This protein binds this small molecule.
Small molecule (SMILES): C=CCCCCO[C@@H]1O[C@H](CO)[C@H](O)[C@H](N)[C@H]1O[C@@H]1O[C@@H](C)[C@@H](O)[C@@H](O)[C@@H]1O

Sequence of chain 2.A:
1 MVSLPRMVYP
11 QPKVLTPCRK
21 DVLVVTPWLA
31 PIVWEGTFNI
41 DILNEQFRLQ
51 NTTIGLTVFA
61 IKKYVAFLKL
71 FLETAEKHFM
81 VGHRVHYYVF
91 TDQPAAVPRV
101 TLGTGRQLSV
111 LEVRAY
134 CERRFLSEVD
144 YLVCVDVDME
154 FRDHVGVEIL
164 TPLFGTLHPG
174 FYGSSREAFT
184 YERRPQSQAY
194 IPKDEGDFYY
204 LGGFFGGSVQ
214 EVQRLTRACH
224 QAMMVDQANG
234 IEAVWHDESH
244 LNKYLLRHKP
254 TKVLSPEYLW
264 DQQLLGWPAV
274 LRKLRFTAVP

Binding-site contacts:
Ligand atom C4 contacts residue HIS171 of chain 2.A at 4.0 Å.
Ligand atom C6' contacts residue GLY173 of chain 2.A at 4.0 Å.
Ligand atom O6 contacts residue PHE174 of chain 2.A at 3.3 Å.
Ligand atom C6 contacts residue HIS171 of chain 2.A at 4.1 Å.
Ligand atom C5' contacts residue GLY173 of chain 2.A at 3.6 Å.
Ligand atom C6' contacts residue LEU267 of chain 2.A at 3.7 Å (hydrophobic).
Ligand atom C5 contacts residue TRP238 of chain 2.A at 3.5 Å (hydrophobic).
Ligand atom C1 contacts residue HIS171 of chain 2.A at 4.2 Å.
Ligand atom O5 contacts residue PHE174 of chain 2.A at 4.1 Å.
Ligand atom O4 contacts residue ALA281 of chain 2.A at 4.1 Å.
Ligand atom C4' contacts residue HIS171 of chain 2.A at 3.9 Å.
Ligand atom O6 contacts residue THR183 of chain 2.A at 2.7 Å (h-bond).
Ligand atom O4 contacts residue ASP264 of chain 2.A at 3.1 Å (salt-bridge).
Ligand atom O6 contacts residue TRP238 of chain 2.A at 3.3 Å (h-bond).
Ligand atom C6 contacts residue PRO172 of chain 2.A at 4.2 Å (hydrophobic).
Ligand atom C5' contacts residue LEU267 of chain 2.A at 3.8 Å (hydrophobic).
Ligand atom C4 contacts residue TRP238 of chain 2.A at 3.7 Å (hydrophobic).
Ligand atom C5' contacts residue LEU268 of chain 2.A at 3.6 Å (hydrophobic).
Ligand atom C4' contacts residue GLY173 of chain 2.A at 3.4 Å.
Ligand atom C6 contacts residue PHE174 of chain 2.A at 4.2 Å (hydrophobic).
Ligand atom O5 contacts residue HIS171 of chain 2.A at 3.5 Å.
Ligand atom O4 contacts residue HIS171 of chain 2.A at 2.9 Å.
Ligand atom C6 contacts residue TYR202 of chain 2.A at 3.8 Å (hydrophobic).
Ligand atom C4 contacts residue LEU267 of chain 2.A at 4.2 Å (hydrophobic).
Ligand atom C4 contacts residue GLU241 of chain 2.A at 3.4 Å.
Ligand atom C4 contacts residue ASP264 of chain 2.A at 3.6 Å.
Ligand atom C6 contacts residue THR183 of chain 2.A at 3.3 Å.
Ligand atom O4 contacts residue GLU241 of chain 2.A at 2.6 Å (salt-bridge).
Ligand atom C6' contacts residue LEU268 of chain 2.A at 3.5 Å (hydrophobic).
Ligand atom C6 contacts residue TRP238 of chain 2.A at 3.4 Å (hydrophobic).
Ligand atom C6 contacts residue GLU241 of chain 2.A at 3.5 Å.
Ligand atom C6' contacts residue PRO172 of chain 2.A at 4.1 Å (hydrophobic).
Ligand atom C2' contacts residue LEU267 of chain 2.A at 3.9 Å (hydrophobic).
Ligand atom C5 contacts residue GLU241 of chain 2.A at 4.0 Å.
Ligand atom O3 contacts residue ASP264 of chain 2.A at 4.2 Å.
Ligand atom C5 contacts residue HIS171 of chain 2.A at 4.1 Å.
Ligand atom O1 contacts residue HIS171 of chain 2.A at 4.0 Å.
Ligand atom C2 contacts residue HIS171 of chain 2.A at 4.0 Å.
Ligand atom C3 contacts residue TRP238 of chain 2.A at 3.9 Å (hydrophobic).
Ligand atom C6' contacts residue HIS171 of chain 2.A at 4.3 Å.